Sequence of chain 1.B:
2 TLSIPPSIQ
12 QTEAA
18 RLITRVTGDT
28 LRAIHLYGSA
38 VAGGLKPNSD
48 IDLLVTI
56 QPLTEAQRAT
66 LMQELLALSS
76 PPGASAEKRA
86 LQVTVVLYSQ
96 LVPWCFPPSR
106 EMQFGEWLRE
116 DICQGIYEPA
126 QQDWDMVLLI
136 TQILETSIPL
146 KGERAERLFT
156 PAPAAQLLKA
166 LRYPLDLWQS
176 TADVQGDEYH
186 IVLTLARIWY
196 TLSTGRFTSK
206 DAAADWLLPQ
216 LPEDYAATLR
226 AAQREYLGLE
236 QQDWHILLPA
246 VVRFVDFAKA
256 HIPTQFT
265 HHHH

This small molecule binds to this protein.
Small molecule (SMILES): [H]/N=C(/N)N[C@H]1[C@H](O)[C@@H](O)[C@H](O[C@@H]2O[C@@H](C)[C@](O)(C=O)[C@H]2O[C@@H]2O[C@@H](CO)[C@H](O)[C@@H](O)[C@@H]2NC)[C@@H](N/C(N)=N\[H])[C@@H]1O

Binding-site contacts:
Ligand atom CA1 contacts residue ASP178 of chain 1.B at 3.3 Å.
Ligand atom C23 contacts residue TRP112 of chain 1.B at 3.6 Å (hydrophobic).
Ligand atom CH2 contacts residue HIS185 of chain 1.B at 3.9 Å.
Ligand atom O61 contacts residue ASP178 of chain 1.B at 2.6 Å (salt-bridge).
Ligand atom O42 contacts residue HIS185 of chain 1.B at 3.4 Å (h-bond).
Ligand atom O51 contacts residue ILE186 of chain 1.B at 3.7 Å.
Ligand atom O33 contacts residue ASP47 of chain 1.B at 3.9 Å.
Ligand atom O33 contacts residue CA1 of chain 1.O at 3.9 Å.
Ligand atom O33 contacts residue GLN87 of chain 1.B at 4.0 Å.
Ligand atom O33 contacts residue TRP112 of chain 1.B at 3.4 Å.
Ligand atom C61 contacts residue ASP178 of chain 1.B at 3.6 Å.
Ligand atom C42 contacts residue HIS185 of chain 1.B at 4.0 Å.
Ligand atom C21 contacts residue ASP182 of chain 1.B at 3.7 Å.
Ligand atom O61 contacts residue TRP173 of chain 1.B at 2.9 Å (h-bond).
Ligand atom NB1 contacts residue ALA177 of chain 1.B at 2.8 Å (h-bond).
Ligand atom C61 contacts residue TRP173 of chain 1.B at 3.9 Å (hydrophobic).
Ligand atom NF1 contacts residue TRP112 of chain 1.B at 3.3 Å.
Ligand atom CI3 contacts residue GLN87 of chain 1.B at 3.2 Å.
Ligand atom N11 contacts residue ASP178 of chain 1.B at 3.2 Å (salt-bridge).
Ligand atom C63 contacts residue ASP182 of chain 1.B at 3.6 Å.
Ligand atom O32 contacts residue ATP1 of chain 1.K at 3.6 Å.
Ligand atom O51 contacts residue TRP173 of chain 1.B at 3.2 Å (h-bond).
Ligand atom O63 contacts residue ASP182 of chain 1.B at 3.0 Å (salt-bridge).
Ligand atom C51 contacts residue TRP173 of chain 1.B at 3.9 Å (hydrophobic).
Ligand atom C61 contacts residue ASP182 of chain 1.B at 3.9 Å.
Ligand atom C12 contacts residue HIS185 of chain 1.B at 3.8 Å.
Ligand atom C11 contacts residue ASP178 of chain 1.B at 3.9 Å.
Ligand atom CG2 contacts residue ATP1 of chain 1.K at 3.3 Å.
Ligand atom C32 contacts residue HIS185 of chain 1.B at 3.8 Å.
Ligand atom CI3 contacts residue TRP112 of chain 1.B at 3.8 Å (hydrophobic).
Ligand atom CA1 contacts residue ALA177 of chain 1.B at 4.0 Å (hydrophobic).
Ligand atom CI3 contacts residue GLN108 of chain 1.B at 3.9 Å.
Ligand atom CH2 contacts residue THR189 of chain 1.B at 3.9 Å.
Ligand atom O61 contacts residue ILE186 of chain 1.B at 3.7 Å.
Ligand atom O32 contacts residue HIS185 of chain 1.B at 2.9 Å (h-bond).
Ligand atom C43 contacts residue TRP112 of chain 1.B at 3.8 Å (hydrophobic).
Ligand atom C33 contacts residue TRP112 of chain 1.B at 3.9 Å (hydrophobic).
Ligand atom N23 contacts residue TRP112 of chain 1.B at 3.7 Å.
Ligand atom N23 contacts residue GLN87 of chain 1.B at 2.9 Å (h-bond).
Ligand atom NB1 contacts residue ASP178 of chain 1.B at 3.4 Å (salt-bridge).